Sequence of chain 1.E:
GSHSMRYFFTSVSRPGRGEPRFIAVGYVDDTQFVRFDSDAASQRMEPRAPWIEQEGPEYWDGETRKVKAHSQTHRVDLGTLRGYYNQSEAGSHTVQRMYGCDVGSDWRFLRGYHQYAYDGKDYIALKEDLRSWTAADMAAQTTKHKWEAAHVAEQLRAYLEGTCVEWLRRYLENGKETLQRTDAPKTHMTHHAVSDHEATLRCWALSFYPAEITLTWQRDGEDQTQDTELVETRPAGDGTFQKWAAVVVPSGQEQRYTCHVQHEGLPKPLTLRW

Binding-site contacts:
Ligand atom OXT contacts residue TYR84 of chain 1.E at 2.8 Å (h-bond).
Ligand atom O contacts residue TYR84 of chain 1.E at 3.5 Å (h-bond).
Ligand atom NH1 contacts residue GLU63 of chain 1.E at 2.9 Å (salt-bridge).
Ligand atom C contacts residue TYR7 of chain 1.E at 3.4 Å (hydrophobic).
Ligand atom OH contacts residue HIS114 of chain 1.E at 3.4 Å (h-bond).
Ligand atom O contacts residue LYS146 of chain 1.E at 3.0 Å (salt-bridge).
Ligand atom O contacts residue LYS66 of chain 1.E at 2.8 Å (salt-bridge).
Ligand atom CB contacts residue ASP77 of chain 1.E at 3.3 Å.
Ligand atom N contacts residue TYR7 of chain 1.E at 3.4 Å (h-bond).
Ligand atom N contacts residue TYR99 of chain 1.E at 2.8 Å (h-bond).
Ligand atom OG1 contacts residue GLU63 of chain 1.E at 3.0 Å (salt-bridge).
Ligand atom N contacts residue TYR7 of chain 1.E at 2.9 Å (h-bond).
Ligand atom CD2 contacts residue TRP147 of chain 1.E at 3.5 Å (hydrophobic).
Ligand atom CE2 contacts residue TRP147 of chain 1.E at 3.4 Å (hydrophobic).
Ligand atom CA contacts residue TYR7 of chain 1.E at 3.5 Å (hydrophobic).
Ligand atom OH contacts residue ARG97 of chain 1.E at 3.1 Å (salt-bridge).
Ligand atom CB contacts residue THR73 of chain 1.E at 3.4 Å.
Ligand atom OH contacts residue LEU156 of chain 1.E at 3.4 Å.
Ligand atom OXT contacts residue THR143 of chain 1.E at 2.6 Å (h-bond).
Ligand atom N contacts residue ASP77 of chain 1.E at 2.8 Å (salt-bridge).
Ligand atom CG2 contacts residue TYR7 of chain 1.E at 3.3 Å (hydrophobic).
Ligand atom CG contacts residue LYS66 of chain 1.E at 3.5 Å.
Ligand atom O contacts residue THR80 of chain 1.E at 3.4 Å.
Ligand atom N contacts residue GLU63 of chain 1.E at 2.8 Å (salt-bridge).
Ligand atom CE1 contacts residue TYR159 of chain 1.E at 3.3 Å (hydrophobic).
Ligand atom CD1 contacts residue TYR159 of chain 1.E at 3.2 Å (hydrophobic).
Ligand atom O contacts residue HIS70 of chain 1.E at 3.4 Å (h-bond).
Ligand atom CA contacts residue GLU63 of chain 1.E at 3.4 Å.
Ligand atom CG2 contacts residue THR73 of chain 1.E at 3.3 Å.
Ligand atom OG1 contacts residue LYS66 of chain 1.E at 3.4 Å.
Ligand atom O contacts residue TRP147 of chain 1.E at 2.8 Å (h-bond).
Ligand atom CA contacts residue TYR99 of chain 1.E at 3.4 Å (hydrophobic).
Ligand atom CG contacts residue TYR159 of chain 1.E at 3.5 Å (hydrophobic).
Ligand atom NE contacts residue TRP167 of chain 1.E at 3.5 Å.
Ligand atom C contacts residue GLU63 of chain 1.E at 3.5 Å.
Ligand atom CZ contacts residue GLN155 of chain 1.E at 3.1 Å.
Ligand atom CB contacts residue TYR99 of chain 1.E at 3.3 Å (hydrophobic).
Ligand atom CG contacts residue ASP77 of chain 1.E at 3.5 Å.
Ligand atom N contacts residue TYR171 of chain 1.E at 2.6 Å (h-bond).
Ligand atom O contacts residue TYR159 of chain 1.E at 2.6 Å (h-bond).

This small molecule binds to this protein.
Small molecule (SMILES): CC(C)C[C@H](NC(=O)CNC(=O)[C@H](Cc1ccc(O)cc1)NC(=O)[C@@H](NC(=O)[C@@H]1CCCN1C(=O)[C@H](CO)NC(=O)[C@H](Cc1ccccc1)NC(=O)[C@@H](NC(=O)[C@@H](N)CCCN=C(N)N)[C@@H](C)O)[C@@H](C)O)C(=O)O